A small-molecule ligand and the protein it binds are described below.
Small molecule (SMILES): CC(=O)N[C@H]1[C@H](O[C@H]2[C@H](O)[C@@H](NC(C)=O)CO[C@@H]2CO)O[C@H](CO)[C@@H](O[C@@H]2O[C@H](CO[C@H]3O[C@H](CO[C@H]4O[C@H](CO)[C@@H](O)[C@H](O)[C@@H]4O)[C@@H](O)[C@H](O[C@H]4O[C@H](CO)[C@@H](O)[C@H](O)[C@@H]4O)[C@@H]3O)[C@@H](O)[C@H](O[C@H]3O[C@H](CO)[C@@H](O)[C@H](O)[C@@H]3O)[C@@H]2O)[C@@H]1O

Binding-site contacts:
Ligand atom O2 contacts residue HIS186 of chain 1.D at 3.6 Å.
Ligand atom O6 contacts residue TRP187 of chain 1.D at 3.4 Å.
Ligand atom O5 contacts residue TRP187 of chain 1.D at 3.6 Å.
Ligand atom C1 contacts residue ASN141 of chain 1.D at 1.4 Å.
Ligand atom C6 contacts residue TRP184 of chain 1.D at 4.0 Å (hydrophobic).
Ligand atom N2 contacts residue ASN141 of chain 1.D at 2.9 Å (h-bond).
Ligand atom C2 contacts residue ASN141 of chain 1.D at 2.5 Å.
Ligand atom C5 contacts residue HIS204 of chain 1.D at 4.0 Å.
Ligand atom C6 contacts residue THR143 of chain 1.D at 3.8 Å.
Ligand atom C5 contacts residue TRP184 of chain 1.D at 3.7 Å (hydrophobic).
Ligand atom O3 contacts residue TYR189 of chain 1.D at 3.8 Å.
Ligand atom O7 contacts residue ASN141 of chain 1.D at 2.9 Å (h-bond).
Ligand atom O7 contacts residue THR202 of chain 1.D at 3.6 Å.
Ligand atom O3 contacts residue TRP187 of chain 1.D at 3.5 Å.
Ligand atom O5 contacts residue LYS185 of chain 1.D at 3.7 Å.
Ligand atom C2 contacts residue TRP184 of chain 1.D at 4.0 Å (hydrophobic).
Ligand atom C1 contacts residue HIS186 of chain 1.D at 4.0 Å.
Ligand atom O5 contacts residue ASN141 of chain 1.D at 2.3 Å (h-bond).
Ligand atom O5 contacts residue TRP184 of chain 1.D at 3.8 Å.
Ligand atom C7 contacts residue ILE206 of chain 1.D at 3.7 Å (hydrophobic).
Ligand atom C3 contacts residue TRP187 of chain 1.D at 3.7 Å (hydrophobic).
Ligand atom C3 contacts residue ASN141 of chain 1.D at 3.8 Å.
Ligand atom C5 contacts residue ASN141 of chain 1.D at 3.6 Å.
Ligand atom C7 contacts residue HIS186 of chain 1.D at 3.2 Å.
Ligand atom C8 contacts residue HIS186 of chain 1.D at 3.5 Å.
Ligand atom C8 contacts residue ILE206 of chain 1.D at 3.6 Å (hydrophobic).
Ligand atom O4 contacts residue TYR189 of chain 1.D at 4.0 Å.
Ligand atom N2 contacts residue ILE206 of chain 1.D at 3.8 Å.
Ligand atom O7 contacts residue TRP184 of chain 1.D at 3.9 Å.
Ligand atom C6 contacts residue LYS185 of chain 1.D at 3.7 Å.
Ligand atom C7 contacts residue ASN141 of chain 1.D at 3.1 Å.
Ligand atom O2 contacts residue TRP187 of chain 1.D at 3.1 Å (h-bond).
Ligand atom O4 contacts residue HIS204 of chain 1.D at 4.0 Å.
Ligand atom C1 contacts residue HIS204 of chain 1.D at 3.9 Å.
Ligand atom O6 contacts residue TRP184 of chain 1.D at 3.8 Å.
Ligand atom N2 contacts residue HIS186 of chain 1.D at 3.8 Å.
Ligand atom C1 contacts residue LYS185 of chain 1.D at 3.4 Å.
Ligand atom O7 contacts residue HIS186 of chain 1.D at 3.0 Å.
Ligand atom C2 contacts residue TRP187 of chain 1.D at 3.7 Å (hydrophobic).
Ligand atom O3 contacts residue HIS186 of chain 1.D at 3.0 Å (h-bond).

Sequence of chain 1.D:
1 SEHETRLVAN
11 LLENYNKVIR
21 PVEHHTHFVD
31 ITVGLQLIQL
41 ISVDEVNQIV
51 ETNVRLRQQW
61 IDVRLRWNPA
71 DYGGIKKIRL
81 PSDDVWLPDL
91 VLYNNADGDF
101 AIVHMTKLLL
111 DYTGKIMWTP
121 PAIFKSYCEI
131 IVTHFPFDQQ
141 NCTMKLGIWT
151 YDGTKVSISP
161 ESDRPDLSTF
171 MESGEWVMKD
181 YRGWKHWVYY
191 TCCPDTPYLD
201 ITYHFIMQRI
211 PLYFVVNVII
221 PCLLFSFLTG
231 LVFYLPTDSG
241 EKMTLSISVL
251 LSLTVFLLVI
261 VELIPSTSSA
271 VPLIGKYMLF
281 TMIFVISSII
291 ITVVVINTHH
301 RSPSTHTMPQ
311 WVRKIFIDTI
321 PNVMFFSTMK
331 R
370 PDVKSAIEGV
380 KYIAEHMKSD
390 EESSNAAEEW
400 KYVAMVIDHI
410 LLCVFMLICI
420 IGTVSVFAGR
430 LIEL